This small molecule binds to this protein.
Small molecule (SMILES): CC(=O)N[C@@H]1[C@@H](O)[C@H](O)[C@@H](CO)O[C@H]1O

Sequence of chain 1.G:
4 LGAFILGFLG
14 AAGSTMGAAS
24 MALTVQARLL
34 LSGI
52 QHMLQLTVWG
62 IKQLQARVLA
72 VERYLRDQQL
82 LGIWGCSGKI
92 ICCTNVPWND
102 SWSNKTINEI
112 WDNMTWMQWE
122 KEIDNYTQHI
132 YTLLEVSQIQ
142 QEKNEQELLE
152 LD

Binding-site contacts:
Ligand atom O5 contacts residue ASN105 of chain 1.G at 2.5 Å (h-bond).
Ligand atom C2 contacts residue ASN105 of chain 1.G at 2.3 Å.
Ligand atom O7 contacts residue ASN105 of chain 1.G at 3.7 Å.
Ligand atom N2 contacts residue ASN105 of chain 1.G at 2.7 Å (h-bond).
Ligand atom C7 contacts residue ASN105 of chain 1.G at 3.4 Å.
Ligand atom C3 contacts residue ASN105 of chain 1.G at 3.7 Å.
Ligand atom C4 contacts residue ASN105 of chain 1.G at 4.2 Å.
Ligand atom C5 contacts residue ASN105 of chain 1.G at 3.8 Å.
Ligand atom C1 contacts residue ASN105 of chain 1.G at 1.4 Å.
Ligand atom C8 contacts residue ASN105 of chain 1.G at 4.4 Å.